Sequence of chain 1.D:
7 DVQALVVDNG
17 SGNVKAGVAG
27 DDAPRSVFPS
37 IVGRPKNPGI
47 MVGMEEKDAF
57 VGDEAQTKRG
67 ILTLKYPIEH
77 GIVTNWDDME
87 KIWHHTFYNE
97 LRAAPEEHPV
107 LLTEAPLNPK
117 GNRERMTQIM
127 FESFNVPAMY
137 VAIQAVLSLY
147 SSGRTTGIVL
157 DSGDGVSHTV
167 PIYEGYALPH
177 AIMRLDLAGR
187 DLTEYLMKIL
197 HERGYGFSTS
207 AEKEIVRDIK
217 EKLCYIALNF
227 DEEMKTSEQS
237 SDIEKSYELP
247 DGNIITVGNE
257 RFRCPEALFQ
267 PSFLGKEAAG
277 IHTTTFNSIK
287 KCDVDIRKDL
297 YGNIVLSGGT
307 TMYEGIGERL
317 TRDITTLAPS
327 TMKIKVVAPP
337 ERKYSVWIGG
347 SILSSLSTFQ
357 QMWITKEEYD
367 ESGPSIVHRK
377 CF

Sequence of chain 1.E:
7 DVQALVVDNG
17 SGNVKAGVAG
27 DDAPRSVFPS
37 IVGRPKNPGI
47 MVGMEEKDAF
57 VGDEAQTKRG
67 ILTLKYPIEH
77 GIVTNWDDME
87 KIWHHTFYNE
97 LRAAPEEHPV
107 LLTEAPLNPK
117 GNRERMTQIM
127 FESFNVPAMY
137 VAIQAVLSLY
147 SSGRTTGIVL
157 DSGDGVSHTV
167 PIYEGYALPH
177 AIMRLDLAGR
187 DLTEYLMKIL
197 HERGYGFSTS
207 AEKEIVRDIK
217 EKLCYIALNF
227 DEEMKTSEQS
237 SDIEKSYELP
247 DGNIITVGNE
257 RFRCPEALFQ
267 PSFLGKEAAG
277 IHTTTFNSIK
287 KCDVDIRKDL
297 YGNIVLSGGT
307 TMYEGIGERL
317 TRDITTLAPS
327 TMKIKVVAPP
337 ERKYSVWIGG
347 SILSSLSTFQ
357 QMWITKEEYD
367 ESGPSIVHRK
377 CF

This protein binds this small molecule.
Small molecule (SMILES): C/C1=C\[C@H](C)C[C@H](C)OC(=O)C[C@H](c2ccc(O)cc2)NC(=O)[C@@H](Cc2c(Br)[nH]c3ccccc23)N(C)C(=O)[C@H](C)NC(=O)[C@@H](C)C1

Binding-site contacts:
Ligand atom C5 contacts residue TYR201 of chain 1.A at 4.1 Å (hydrophobic).
Ligand atom C31 contacts residue ILE78 of chain 1.D at 4.1 Å (hydrophobic).
Ligand atom C11 contacts residue GLY202 of chain 1.A at 3.6 Å.
Ligand atom C18 contacts residue GLY202 of chain 1.A at 4.1 Å.
Ligand atom C14 contacts residue LEU245 of chain 1.A at 3.9 Å (hydrophobic).
Ligand atom C7 contacts residue GLY200 of chain 1.A at 3.6 Å.
Ligand atom C23 contacts residue GLY200 of chain 1.A at 3.7 Å.
Ligand atom C21 contacts residue ILE78 of chain 1.D at 3.9 Å (hydrophobic).
Ligand atom C13 contacts residue LEU245 of chain 1.A at 3.7 Å (hydrophobic).
Ligand atom C27 contacts residue ASP182 of chain 1.D at 3.9 Å.
Ligand atom C6 contacts residue GLY200 of chain 1.A at 3.5 Å.
Ligand atom O contacts residue TYR201 of chain 1.A at 3.6 Å.
Ligand atom C25 contacts residue HIS197 of chain 1.A at 3.4 Å.
Ligand atom C5 contacts residue GLY200 of chain 1.A at 3.6 Å.
Ligand atom C28 contacts residue ASP182 of chain 1.D at 4.0 Å.
Ligand atom C16 contacts residue PHE203 of chain 1.A at 4.1 Å (hydrophobic).
Ligand atom C33 contacts residue GLY200 of chain 1.A at 4.1 Å.
Ligand atom C17 contacts residue GLU208 of chain 1.A at 3.6 Å.
Ligand atom C8 contacts residue GLY200 of chain 1.A at 3.6 Å.
Ligand atom O3 contacts residue GLY202 of chain 1.A at 2.9 Å (h-bond).
Ligand atom N2 contacts residue GLY202 of chain 1.A at 3.1 Å (h-bond).
Ligand atom C26 contacts residue ARG180 of chain 1.D at 4.0 Å.
Ligand atom C34 contacts residue GLY200 of chain 1.A at 3.8 Å.
Ligand atom N contacts residue GLY200 of chain 1.A at 2.6 Å (h-bond).
Ligand atom O5 contacts residue PRO115 of chain 1.D at 4.0 Å.
Ligand atom BR contacts residue HIS76 of chain 1.D at 3.7 Å.
Ligand atom C22 contacts residue ILE78 of chain 1.D at 3.8 Å (hydrophobic).
Ligand atom C24 contacts residue GLY200 of chain 1.A at 4.1 Å.
Ligand atom O3 contacts residue TYR201 of chain 1.A at 3.8 Å.
Ligand atom C16 contacts residue TYR201 of chain 1.A at 3.9 Å (hydrophobic).
Ligand atom C35 contacts residue ILE250 of chain 1.A at 3.5 Å (hydrophobic).
Ligand atom C29 contacts residue GLY200 of chain 1.A at 3.9 Å.
Ligand atom O3 contacts residue GLY200 of chain 1.A at 3.7 Å.
Ligand atom C34 contacts residue ARG199 of chain 1.A at 3.6 Å.
Ligand atom C9 contacts residue GLY202 of chain 1.A at 4.0 Å.
Ligand atom C26 contacts residue ASP182 of chain 1.D at 4.1 Å.
Ligand atom C12 contacts residue GLY202 of chain 1.A at 3.4 Å.
Ligand atom N3 contacts residue ASP182 of chain 1.D at 3.0 Å (salt-bridge).
Ligand atom C17 contacts residue GLY202 of chain 1.A at 4.0 Å.
Ligand atom C33 contacts residue ARG199 of chain 1.A at 3.7 Å.

Sequence of chain 1.A:
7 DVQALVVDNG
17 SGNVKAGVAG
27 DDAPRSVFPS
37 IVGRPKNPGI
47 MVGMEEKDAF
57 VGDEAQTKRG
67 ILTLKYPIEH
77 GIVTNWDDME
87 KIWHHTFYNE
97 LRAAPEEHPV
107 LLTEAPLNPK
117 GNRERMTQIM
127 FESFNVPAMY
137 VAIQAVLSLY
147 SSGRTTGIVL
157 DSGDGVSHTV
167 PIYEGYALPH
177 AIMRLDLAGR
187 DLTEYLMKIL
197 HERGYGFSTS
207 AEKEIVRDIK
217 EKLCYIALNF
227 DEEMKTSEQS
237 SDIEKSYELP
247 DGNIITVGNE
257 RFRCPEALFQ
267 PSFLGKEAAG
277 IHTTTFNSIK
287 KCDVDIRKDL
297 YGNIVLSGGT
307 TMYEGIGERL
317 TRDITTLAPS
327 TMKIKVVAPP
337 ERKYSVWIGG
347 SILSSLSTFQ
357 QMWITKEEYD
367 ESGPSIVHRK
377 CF